Sequence of chain 1.G:
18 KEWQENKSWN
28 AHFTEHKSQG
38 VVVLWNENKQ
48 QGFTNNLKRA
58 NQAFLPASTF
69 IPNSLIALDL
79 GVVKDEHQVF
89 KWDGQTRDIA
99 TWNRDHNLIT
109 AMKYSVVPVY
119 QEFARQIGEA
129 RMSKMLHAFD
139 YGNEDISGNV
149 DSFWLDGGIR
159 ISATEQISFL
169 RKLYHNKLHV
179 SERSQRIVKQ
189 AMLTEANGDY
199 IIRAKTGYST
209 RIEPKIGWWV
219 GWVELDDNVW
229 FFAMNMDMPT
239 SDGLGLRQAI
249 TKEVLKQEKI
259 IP

A protein and the small-molecule ligand that binds it are described below.
Small molecule (SMILES): CCCCO

Binding-site contacts:
Ligand atom C4 contacts residue ASN226 of chain 1.G at 3.3 Å.
Ligand atom C2 contacts residue ILE258 of chain 1.G at 4.4 Å (hydrophobic).
Ligand atom C4 contacts residue LEU223 of chain 1.G at 4.2 Å (hydrophobic).
Ligand atom C1 contacts residue ILE258 of chain 1.G at 3.9 Å (hydrophobic).
Ligand atom C4 contacts residue TRP228 of chain 1.G at 3.8 Å (hydrophobic).
Ligand atom OH contacts residue ASP225 of chain 1.G at 4.4 Å.
Ligand atom C2 contacts residue LYS257 of chain 1.G at 4.4 Å.
Ligand atom OH contacts residue ASN226 of chain 1.G at 3.7 Å.
Ligand atom C1 contacts residue GLU256 of chain 1.G at 3.9 Å.
Ligand atom C3 contacts residue LEU223 of chain 1.G at 4.0 Å (hydrophobic).
Ligand atom C1 contacts residue LYS257 of chain 1.G at 3.1 Å.
Ligand atom C3 contacts residue TRP228 of chain 1.G at 4.0 Å (hydrophobic).
Ligand atom C2 contacts residue TRP228 of chain 1.G at 3.5 Å (hydrophobic).